Binding-site contacts:
Ligand atom O5 contacts residue ASN77 of chain 1.C at 2.3 Å (h-bond).
Ligand atom C4 contacts residue ASN77 of chain 1.C at 4.2 Å.
Ligand atom C3 contacts residue ASN77 of chain 1.C at 3.8 Å.
Ligand atom O7 contacts residue ASN77 of chain 1.C at 2.9 Å (h-bond).
Ligand atom C8 contacts residue ASN77 of chain 1.C at 4.3 Å.
Ligand atom C7 contacts residue ASN77 of chain 1.C at 3.1 Å.
Ligand atom C2 contacts residue ASN77 of chain 1.C at 2.4 Å.
Ligand atom N2 contacts residue ASN77 of chain 1.C at 2.9 Å (h-bond).
Ligand atom C5 contacts residue ASN77 of chain 1.C at 3.6 Å.
Ligand atom C1 contacts residue ASN77 of chain 1.C at 1.4 Å.

Sequence of chain 1.C:
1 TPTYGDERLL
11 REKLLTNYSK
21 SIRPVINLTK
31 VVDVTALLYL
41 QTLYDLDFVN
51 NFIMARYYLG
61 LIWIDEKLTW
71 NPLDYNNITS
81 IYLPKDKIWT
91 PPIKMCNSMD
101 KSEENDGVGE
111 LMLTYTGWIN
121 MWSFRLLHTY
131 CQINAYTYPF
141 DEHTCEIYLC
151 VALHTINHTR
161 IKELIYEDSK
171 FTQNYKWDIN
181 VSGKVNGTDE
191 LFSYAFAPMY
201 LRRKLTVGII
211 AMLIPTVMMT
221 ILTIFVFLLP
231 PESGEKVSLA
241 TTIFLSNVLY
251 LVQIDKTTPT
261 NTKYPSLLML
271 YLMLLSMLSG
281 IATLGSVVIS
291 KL

A protein and the small-molecule ligand that binds it are described below.
Small molecule (SMILES): CC(=O)N[C@@H]1[C@@H](O)[C@H](O)[C@@H](CO)O[C@H]1O